A small-molecule ligand and the protein it binds are described below.
Small molecule (SMILES): O=C(O)CCCCN(CCc1ccccc1OCc1ccc(CCc2ccccc2)cc1)Cc1ccc(C(=O)O)cc1

Sequence of chain 1.B:
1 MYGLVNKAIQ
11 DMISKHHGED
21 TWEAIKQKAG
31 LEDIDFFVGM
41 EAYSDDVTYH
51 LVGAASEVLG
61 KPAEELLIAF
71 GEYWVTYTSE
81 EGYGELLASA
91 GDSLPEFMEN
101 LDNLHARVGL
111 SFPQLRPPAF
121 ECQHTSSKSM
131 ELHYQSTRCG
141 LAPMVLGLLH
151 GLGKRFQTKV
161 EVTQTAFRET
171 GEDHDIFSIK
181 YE

Binding-site contacts:
Ligand atom CAJ contacts residue LEU4 of chain 1.B at 3.5 Å (hydrophobic).
Ligand atom CAK contacts residue LEU115 of chain 1.B at 3.7 Å (hydrophobic).
Ligand atom OAD contacts residue MET1 of chain 1.B at 3.3 Å.
Ligand atom CAJ contacts residue TYR83 of chain 1.B at 3.4 Å (hydrophobic).
Ligand atom OAB contacts residue ARG138 of chain 1.B at 3.0 Å (salt-bridge).
Ligand atom OAA contacts residue ARG138 of chain 1.B at 2.7 Å (salt-bridge).
Ligand atom CAK contacts residue VAL108 of chain 1.B at 3.7 Å (hydrophobic).
Ligand atom CBH contacts residue ARG138 of chain 1.B at 3.4 Å.
Ligand atom CAG contacts residue PHE112 of chain 1.B at 3.6 Å (hydrophobic).
Ligand atom OAC contacts residue SER136 of chain 1.B at 2.5 Å (h-bond).
Ligand atom CBK contacts residue TRP74 of chain 1.B at 3.7 Å (hydrophobic).
Ligand atom CBB contacts residue MET144 of chain 1.B at 3.4 Å (hydrophobic).
Ligand atom CBG contacts residue SER136 of chain 1.B at 3.2 Å.
Ligand atom CAI contacts residue PHE97 of chain 1.B at 3.6 Å (hydrophobic).
Ligand atom CAN contacts residue THR78 of chain 1.B at 3.7 Å.
Ligand atom CAZ contacts residue VAL108 of chain 1.B at 3.7 Å (hydrophobic).
Ligand atom CAV contacts residue MET144 of chain 1.B at 3.6 Å (hydrophobic).
Ligand atom CAR contacts residue VAL5 of chain 1.B at 3.7 Å (hydrophobic).
Ligand atom CBG contacts residue TYR134 of chain 1.B at 3.7 Å (hydrophobic).
Ligand atom OBF contacts residue TRP74 of chain 1.B at 3.0 Å (h-bond).
Ligand atom OAB contacts residue ARG116 of chain 1.B at 2.8 Å (salt-bridge).
Ligand atom CAG contacts residue TYR2 of chain 1.B at 3.8 Å (hydrophobic).
Ligand atom CAE contacts residue PHE112 of chain 1.B at 3.2 Å (hydrophobic).
Ligand atom CAW contacts residue MET144 of chain 1.B at 3.2 Å (hydrophobic).
Ligand atom CAX contacts residue LEU141 of chain 1.B at 3.7 Å (hydrophobic).
Ligand atom CAF contacts residue GLY39 of chain 1.B at 3.6 Å.
Ligand atom OAD contacts residue TYR2 of chain 1.B at 3.0 Å (h-bond).
Ligand atom OAC contacts residue PRO118 of chain 1.B at 3.0 Å.
Ligand atom CAF contacts residue TYR83 of chain 1.B at 3.6 Å (hydrophobic).
Ligand atom CBA contacts residue HIS105 of chain 1.B at 3.3 Å.
Ligand atom OAD contacts residue ARG138 of chain 1.B at 3.6 Å.
Ligand atom CAE contacts residue TYR2 of chain 1.B at 3.6 Å (hydrophobic).
Ligand atom OAC contacts residue TYR134 of chain 1.B at 3.5 Å (h-bond).
Ligand atom CAH contacts residue LEU101 of chain 1.B at 3.4 Å (hydrophobic).
Ligand atom CAL contacts residue LEU148 of chain 1.B at 3.6 Å (hydrophobic).
Ligand atom CAL contacts residue LEU101 of chain 1.B at 3.5 Å (hydrophobic).
Ligand atom CAY contacts residue LEU4 of chain 1.B at 3.6 Å (hydrophobic).
Ligand atom CAQ contacts residue HIS105 of chain 1.B at 3.5 Å.
Ligand atom OAA contacts residue SER136 of chain 1.B at 3.5 Å (h-bond).
Ligand atom CAX contacts residue TYR134 of chain 1.B at 3.2 Å (hydrophobic).